The protein below binds the small molecule below.
Small molecule (SMILES): Nc1ccn([C@H]2C[C@H](O[P](=O)(O)OC[C@H]3O[C@@H](n4cnc5c(N)ncnc54)C[C@@H]3O)[C@@H](COP(=O)(O)O)O2)c(=O)n1

Sequence of chain 60.A:
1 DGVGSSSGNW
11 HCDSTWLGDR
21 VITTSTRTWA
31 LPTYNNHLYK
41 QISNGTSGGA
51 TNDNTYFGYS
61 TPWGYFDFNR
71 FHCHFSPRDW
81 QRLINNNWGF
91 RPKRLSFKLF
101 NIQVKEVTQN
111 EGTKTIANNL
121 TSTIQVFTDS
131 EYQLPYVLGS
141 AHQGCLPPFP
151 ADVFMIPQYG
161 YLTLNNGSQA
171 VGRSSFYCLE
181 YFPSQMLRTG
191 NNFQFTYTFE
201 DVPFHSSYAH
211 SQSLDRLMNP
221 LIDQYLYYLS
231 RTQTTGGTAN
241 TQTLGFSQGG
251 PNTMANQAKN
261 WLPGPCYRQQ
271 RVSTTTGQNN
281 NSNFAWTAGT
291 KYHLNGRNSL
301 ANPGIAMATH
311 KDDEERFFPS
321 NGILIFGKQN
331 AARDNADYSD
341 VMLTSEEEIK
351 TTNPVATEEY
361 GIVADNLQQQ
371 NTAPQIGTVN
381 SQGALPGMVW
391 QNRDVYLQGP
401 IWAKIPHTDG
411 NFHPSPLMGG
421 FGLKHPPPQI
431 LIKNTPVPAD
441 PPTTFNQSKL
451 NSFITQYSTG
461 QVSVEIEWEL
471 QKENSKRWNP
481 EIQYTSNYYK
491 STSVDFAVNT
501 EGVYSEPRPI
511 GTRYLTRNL

Sequence of chain 18.A:
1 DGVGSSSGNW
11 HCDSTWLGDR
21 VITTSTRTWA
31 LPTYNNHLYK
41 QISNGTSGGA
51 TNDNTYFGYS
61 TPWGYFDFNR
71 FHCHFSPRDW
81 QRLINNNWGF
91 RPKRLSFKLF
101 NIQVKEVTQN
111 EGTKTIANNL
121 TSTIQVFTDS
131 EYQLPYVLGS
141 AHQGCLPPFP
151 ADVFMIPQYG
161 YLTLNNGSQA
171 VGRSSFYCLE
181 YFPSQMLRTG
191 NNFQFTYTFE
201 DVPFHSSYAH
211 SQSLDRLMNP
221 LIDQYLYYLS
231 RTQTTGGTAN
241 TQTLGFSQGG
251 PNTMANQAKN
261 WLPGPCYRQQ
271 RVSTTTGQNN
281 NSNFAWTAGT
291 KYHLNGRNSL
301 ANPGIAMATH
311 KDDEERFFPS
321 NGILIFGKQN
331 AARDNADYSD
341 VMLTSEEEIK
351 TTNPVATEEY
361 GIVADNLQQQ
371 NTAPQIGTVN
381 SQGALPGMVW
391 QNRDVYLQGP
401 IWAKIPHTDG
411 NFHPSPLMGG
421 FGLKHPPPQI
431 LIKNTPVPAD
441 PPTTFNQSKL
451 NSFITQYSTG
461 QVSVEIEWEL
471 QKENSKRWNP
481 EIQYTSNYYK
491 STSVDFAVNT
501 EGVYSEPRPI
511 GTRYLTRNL

Binding-site contacts:
Ligand atom C5 contacts residue PRO203 of chain 60.A at 4.0 Å (hydrophobic).
Ligand atom N6 contacts residue SER415 of chain 60.A at 3.6 Å.
Ligand atom C2 contacts residue VAL202 of chain 60.A at 4.2 Å (hydrophobic).
Ligand atom N7 contacts residue SER415 of chain 60.A at 4.0 Å.
Ligand atom C2' contacts residue HIS413 of chain 60.A at 3.8 Å.
Ligand atom C6 contacts residue PRO203 of chain 60.A at 4.0 Å (hydrophobic).
Ligand atom C2 contacts residue PRO203 of chain 60.A at 3.9 Å (hydrophobic).
Ligand atom OP2 contacts residue ASP409 of chain 18.A at 3.2 Å (salt-bridge).
Ligand atom N6 contacts residue GLY422 of chain 60.A at 3.4 Å (h-bond).
Ligand atom N3 contacts residue ASP201 of chain 60.A at 4.1 Å.
Ligand atom C6 contacts residue SER415 of chain 60.A at 4.1 Å.
Ligand atom C4 contacts residue PRO203 of chain 60.A at 4.2 Å (hydrophobic).
Ligand atom N4 contacts residue VAL202 of chain 60.A at 2.9 Å (h-bond).
Ligand atom N1 contacts residue PRO203 of chain 60.A at 3.8 Å.
Ligand atom C5 contacts residue ARG91 of chain 60.A at 4.1 Å.
Ligand atom C4 contacts residue VAL202 of chain 60.A at 3.7 Å (hydrophobic).
Ligand atom C1' contacts residue PRO203 of chain 60.A at 4.1 Å (hydrophobic).
Ligand atom C2 contacts residue GLY422 of chain 60.A at 3.3 Å.
Ligand atom N7 contacts residue ASN392 of chain 60.A at 4.2 Å.
Ligand atom N3 contacts residue PRO414 of chain 60.A at 4.2 Å.
Ligand atom C4 contacts residue ASP201 of chain 60.A at 3.7 Å.
Ligand atom C8 contacts residue HIS413 of chain 60.A at 3.8 Å.
Ligand atom C5 contacts residue VAL202 of chain 60.A at 3.6 Å (hydrophobic).
Ligand atom N4 contacts residue ASP201 of chain 60.A at 2.5 Å.
Ligand atom N1 contacts residue PRO203 of chain 60.A at 4.2 Å.
Ligand atom N1 contacts residue GLY422 of chain 60.A at 3.0 Å (h-bond).
Ligand atom C6 contacts residue VAL202 of chain 60.A at 4.2 Å (hydrophobic).
Ligand atom C6 contacts residue PRO203 of chain 60.A at 4.0 Å (hydrophobic).
Ligand atom N6 contacts residue GLY420 of chain 60.A at 3.7 Å.
Ligand atom N6 contacts residue PHE421 of chain 60.A at 3.9 Å.
Ligand atom C6 contacts residue GLY422 of chain 60.A at 3.8 Å.
Ligand atom N1 contacts residue VAL202 of chain 60.A at 3.6 Å.
Ligand atom C2' contacts residue PRO414 of chain 60.A at 3.8 Å (hydrophobic).
Ligand atom C5 contacts residue ASP201 of chain 60.A at 4.1 Å.
Ligand atom N7 contacts residue PRO203 of chain 60.A at 4.2 Å.
Ligand atom C2' contacts residue PRO203 of chain 60.A at 3.3 Å (hydrophobic).
Ligand atom N7 contacts residue HIS413 of chain 60.A at 4.1 Å.
Ligand atom C4 contacts residue PRO203 of chain 60.A at 4.1 Å (hydrophobic).
Ligand atom C5 contacts residue SER415 of chain 60.A at 4.1 Å.
Ligand atom C5 contacts residue PRO203 of chain 60.A at 3.9 Å (hydrophobic).